Sequence of chain 1.A:
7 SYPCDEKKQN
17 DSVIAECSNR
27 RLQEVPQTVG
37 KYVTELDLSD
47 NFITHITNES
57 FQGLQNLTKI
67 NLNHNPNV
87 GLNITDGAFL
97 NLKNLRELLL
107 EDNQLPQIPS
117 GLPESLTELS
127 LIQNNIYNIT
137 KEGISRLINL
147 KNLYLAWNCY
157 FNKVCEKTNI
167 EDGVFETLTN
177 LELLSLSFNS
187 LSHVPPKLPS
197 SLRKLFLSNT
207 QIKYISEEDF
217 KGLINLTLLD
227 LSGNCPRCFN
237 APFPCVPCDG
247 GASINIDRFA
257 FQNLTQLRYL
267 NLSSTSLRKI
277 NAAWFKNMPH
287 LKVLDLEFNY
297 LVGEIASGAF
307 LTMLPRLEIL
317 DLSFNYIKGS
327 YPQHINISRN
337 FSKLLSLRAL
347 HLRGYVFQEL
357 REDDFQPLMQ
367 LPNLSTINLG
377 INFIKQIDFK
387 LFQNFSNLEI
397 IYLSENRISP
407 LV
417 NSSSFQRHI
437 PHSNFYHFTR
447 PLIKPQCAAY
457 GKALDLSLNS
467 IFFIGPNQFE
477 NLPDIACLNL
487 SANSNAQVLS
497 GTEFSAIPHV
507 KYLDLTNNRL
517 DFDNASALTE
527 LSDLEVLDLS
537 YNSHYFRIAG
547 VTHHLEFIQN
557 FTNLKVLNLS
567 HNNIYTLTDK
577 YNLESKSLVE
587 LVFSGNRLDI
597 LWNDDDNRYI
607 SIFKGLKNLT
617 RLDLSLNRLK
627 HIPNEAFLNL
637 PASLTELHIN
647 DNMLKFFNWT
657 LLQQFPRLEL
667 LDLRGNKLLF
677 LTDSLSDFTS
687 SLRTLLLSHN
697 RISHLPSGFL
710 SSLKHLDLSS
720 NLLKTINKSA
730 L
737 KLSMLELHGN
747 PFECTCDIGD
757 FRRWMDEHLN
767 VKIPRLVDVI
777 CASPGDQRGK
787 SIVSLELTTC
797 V

This protein binds this small molecule.
Small molecule (SMILES): CC(=O)N[C@@H]1[C@@H](O)[C@H](O)[C@@H](CO)O[C@H]1O

Binding-site contacts:
Ligand atom O5 contacts residue ASN520 of chain 1.A at 2.3 Å (h-bond).
Ligand atom O7 contacts residue SER522 of chain 1.A at 3.2 Å (h-bond).
Ligand atom O6 contacts residue ASN520 of chain 1.A at 4.4 Å.
Ligand atom C3 contacts residue ASN520 of chain 1.A at 3.7 Å.
Ligand atom C8 contacts residue ALA521 of chain 1.A at 4.3 Å (hydrophobic).
Ligand atom C2 contacts residue ASN520 of chain 1.A at 2.3 Å.
Ligand atom C7 contacts residue SER522 of chain 1.A at 4.3 Å.
Ligand atom O5 contacts residue SER496 of chain 1.A at 3.3 Å.
Ligand atom O6 contacts residue SER496 of chain 1.A at 3.8 Å.
Ligand atom C1 contacts residue SER496 of chain 1.A at 4.2 Å.
Ligand atom C1 contacts residue ASN520 of chain 1.A at 1.4 Å.
Ligand atom O7 contacts residue ASN520 of chain 1.A at 3.5 Å (h-bond).
Ligand atom N2 contacts residue ASN520 of chain 1.A at 2.8 Å (h-bond).
Ligand atom C6 contacts residue SER496 of chain 1.A at 3.7 Å.
Ligand atom C1 contacts residue SER522 of chain 1.A at 4.5 Å.
Ligand atom C5 contacts residue SER496 of chain 1.A at 4.0 Å.
Ligand atom C8 contacts residue ASN520 of chain 1.A at 4.5 Å.
Ligand atom C4 contacts residue ASN520 of chain 1.A at 4.0 Å.
Ligand atom C7 contacts residue ASN520 of chain 1.A at 3.4 Å.
Ligand atom C5 contacts residue ASN520 of chain 1.A at 3.5 Å.